This small molecule binds to this protein.
Small molecule (SMILES): CC(=O)N[C@@H]1[C@@H](O)[C@H](O)[C@@H](CO)O[C@H]1O

Binding-site contacts:
Ligand atom N2 contacts residue ASN233 of chain 1.C at 2.9 Å (h-bond).
Ligand atom O7 contacts residue ASN233 of chain 1.C at 3.8 Å.
Ligand atom C3 contacts residue ASN233 of chain 1.C at 3.8 Å.
Ligand atom C2 contacts residue ASN233 of chain 1.C at 2.4 Å.
Ligand atom C7 contacts residue ASN233 of chain 1.C at 3.4 Å.
Ligand atom C5 contacts residue ASN233 of chain 1.C at 3.6 Å.
Ligand atom C1 contacts residue ASN233 of chain 1.C at 1.4 Å.
Ligand atom C8 contacts residue ASN233 of chain 1.C at 3.7 Å.
Ligand atom O5 contacts residue ASN233 of chain 1.C at 2.3 Å (h-bond).
Ligand atom C4 contacts residue ASN233 of chain 1.C at 4.2 Å.

Sequence of chain 1.C:
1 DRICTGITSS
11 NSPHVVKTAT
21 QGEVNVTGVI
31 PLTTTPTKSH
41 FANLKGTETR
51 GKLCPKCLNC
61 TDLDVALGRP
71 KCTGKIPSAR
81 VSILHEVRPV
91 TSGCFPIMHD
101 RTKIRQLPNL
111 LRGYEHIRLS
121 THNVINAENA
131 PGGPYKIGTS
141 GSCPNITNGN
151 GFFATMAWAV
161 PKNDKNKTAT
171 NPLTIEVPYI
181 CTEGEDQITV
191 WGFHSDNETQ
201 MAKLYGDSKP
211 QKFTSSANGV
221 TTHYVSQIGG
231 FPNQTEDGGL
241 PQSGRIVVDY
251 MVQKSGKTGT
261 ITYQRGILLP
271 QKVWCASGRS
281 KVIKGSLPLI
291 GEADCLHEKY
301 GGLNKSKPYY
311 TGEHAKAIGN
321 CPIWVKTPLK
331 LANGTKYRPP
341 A